The small molecule below binds the protein below.
Small molecule (SMILES): CCCCCCCCCCO[C@@H]1O[C@H](CO)[C@@H](O[C@H]2O[C@H](CO)[C@@H](O)[C@H](O)[C@H]2O)[C@H](O)[C@H]1O

Sequence of chain 1.A:
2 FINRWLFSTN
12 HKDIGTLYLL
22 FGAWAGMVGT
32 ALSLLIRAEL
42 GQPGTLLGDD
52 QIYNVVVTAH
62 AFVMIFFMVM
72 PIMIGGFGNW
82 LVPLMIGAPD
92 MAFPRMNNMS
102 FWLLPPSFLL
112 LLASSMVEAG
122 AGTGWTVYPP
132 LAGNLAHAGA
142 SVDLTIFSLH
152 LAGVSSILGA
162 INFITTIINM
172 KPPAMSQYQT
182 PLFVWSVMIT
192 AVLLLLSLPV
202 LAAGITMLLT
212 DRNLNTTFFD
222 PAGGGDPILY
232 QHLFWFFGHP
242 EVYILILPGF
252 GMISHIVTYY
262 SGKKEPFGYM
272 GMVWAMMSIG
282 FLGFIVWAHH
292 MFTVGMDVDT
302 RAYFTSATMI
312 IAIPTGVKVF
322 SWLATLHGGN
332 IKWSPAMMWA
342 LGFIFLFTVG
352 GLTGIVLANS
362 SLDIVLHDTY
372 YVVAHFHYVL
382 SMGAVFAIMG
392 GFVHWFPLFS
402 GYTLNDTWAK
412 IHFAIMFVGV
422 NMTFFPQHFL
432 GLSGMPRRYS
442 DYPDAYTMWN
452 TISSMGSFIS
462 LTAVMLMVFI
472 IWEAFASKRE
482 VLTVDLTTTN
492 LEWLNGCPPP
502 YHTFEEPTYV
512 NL

Binding-site contacts:
Ligand atom C25 contacts residue DMU1 of chain 1.NA at 3.2 Å.
Ligand atom C37 contacts residue DMU1 of chain 1.NA at 4.3 Å.
Ligand atom C40 contacts residue TRP334 of chain 1.A at 3.7 Å (hydrophobic).
Ligand atom C34 contacts residue TRP334 of chain 1.A at 3.4 Å (hydrophobic).
Ligand atom C28 contacts residue DMU1 of chain 1.NA at 3.5 Å.
Ligand atom C31 contacts residue TRP334 of chain 1.A at 4.4 Å (hydrophobic).
Ligand atom C28 contacts residue TRP334 of chain 1.A at 4.0 Å (hydrophobic).
Ligand atom C43 contacts residue MET339 of chain 1.A at 4.0 Å (hydrophobic).
Ligand atom C43 contacts residue TRP334 of chain 1.A at 4.0 Å (hydrophobic).
Ligand atom C37 contacts residue TRP334 of chain 1.A at 4.2 Å (hydrophobic).
Ligand atom C31 contacts residue DMU1 of chain 1.NA at 4.0 Å.
Ligand atom C43 contacts residue DMU1 of chain 1.NA at 4.4 Å.